Sequence of chain 16.A:
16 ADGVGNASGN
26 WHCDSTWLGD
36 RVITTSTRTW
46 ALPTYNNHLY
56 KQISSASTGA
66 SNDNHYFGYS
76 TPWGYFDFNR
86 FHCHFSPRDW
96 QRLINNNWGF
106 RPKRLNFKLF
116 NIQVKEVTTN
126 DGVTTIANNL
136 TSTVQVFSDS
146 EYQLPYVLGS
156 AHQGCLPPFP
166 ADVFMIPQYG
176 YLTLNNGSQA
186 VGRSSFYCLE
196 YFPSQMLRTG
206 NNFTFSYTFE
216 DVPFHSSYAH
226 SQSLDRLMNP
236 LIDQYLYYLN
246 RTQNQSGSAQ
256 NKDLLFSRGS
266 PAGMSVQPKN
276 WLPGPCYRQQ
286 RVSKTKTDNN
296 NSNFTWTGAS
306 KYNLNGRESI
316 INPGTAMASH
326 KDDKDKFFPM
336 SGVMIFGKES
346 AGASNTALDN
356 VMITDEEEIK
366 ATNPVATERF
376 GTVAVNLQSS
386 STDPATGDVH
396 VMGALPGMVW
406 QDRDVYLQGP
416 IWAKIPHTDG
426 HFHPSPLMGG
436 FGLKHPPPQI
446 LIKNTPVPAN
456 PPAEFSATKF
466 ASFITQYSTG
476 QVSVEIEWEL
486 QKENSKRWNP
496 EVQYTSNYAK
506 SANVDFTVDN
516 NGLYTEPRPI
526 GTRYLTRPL

Binding-site contacts:
Ligand atom C8 contacts residue VAL217 of chain 16.A at 3.5 Å (hydrophobic).
Ligand atom C8 contacts residue PRO218 of chain 16.A at 4.2 Å (hydrophobic).
Ligand atom C2' contacts residue GLU215 of chain 16.A at 3.6 Å.
Ligand atom N6 contacts residue HIS428 of chain 16.A at 4.0 Å.
Ligand atom O3' contacts residue ILE420 of chain 16.A at 4.2 Å.
Ligand atom P contacts residue LYS439 of chain 16.A at 3.3 Å.
Ligand atom N6 contacts residue SER430 of chain 16.A at 3.7 Å.
Ligand atom C1' contacts residue GLY437 of chain 16.A at 3.3 Å.
Ligand atom N6 contacts residue ASP407 of chain 16.A at 3.6 Å (salt-bridge).
Ligand atom N7 contacts residue VAL217 of chain 16.A at 3.7 Å.
Ligand atom C8 contacts residue PRO429 of chain 16.A at 4.3 Å (hydrophobic).
Ligand atom C3' contacts residue GLU215 of chain 16.A at 3.3 Å.
Ligand atom C6 contacts residue HIS428 of chain 16.A at 4.2 Å.
Ligand atom C2' contacts residue ASP216 of chain 16.A at 4.3 Å.
Ligand atom N9 contacts residue GLY437 of chain 16.A at 3.3 Å (h-bond).
Ligand atom C2' contacts residue GLY437 of chain 16.A at 2.8 Å.
Ligand atom O2P contacts residue HIS426 of chain 16.A at 3.6 Å.
Ligand atom O1P contacts residue HIS426 of chain 16.A at 2.7 Å (h-bond).
Ligand atom N7 contacts residue PRO429 of chain 16.A at 4.3 Å.
Ligand atom N9 contacts residue PRO218 of chain 16.A at 4.2 Å.
Ligand atom P contacts residue HIS426 of chain 16.A at 3.9 Å.
Ligand atom O1P contacts residue LYS439 of chain 16.A at 2.6 Å.
Ligand atom O3' contacts residue GLY437 of chain 16.A at 3.9 Å.
Ligand atom C8 contacts residue GLY437 of chain 16.A at 2.8 Å.
Ligand atom N7 contacts residue PRO218 of chain 16.A at 4.0 Å.
Ligand atom O3' contacts residue GLU215 of chain 16.A at 3.5 Å (salt-bridge).
Ligand atom N9 contacts residue PRO429 of chain 16.A at 4.3 Å.
Ligand atom C6 contacts residue SER430 of chain 16.A at 4.2 Å.
Ligand atom C3' contacts residue GLY437 of chain 16.A at 3.9 Å.
Ligand atom O5' contacts residue LYS439 of chain 16.A at 3.8 Å.
Ligand atom N1 contacts residue HIS428 of chain 16.A at 3.3 Å.
Ligand atom N3 contacts residue PRO429 of chain 16.A at 4.4 Å.
Ligand atom C2 contacts residue HIS428 of chain 16.A at 3.8 Å.
Ligand atom C5 contacts residue PRO218 of chain 16.A at 4.0 Å (hydrophobic).
Ligand atom O3' contacts residue LYS439 of chain 16.A at 3.5 Å.
Ligand atom N9 contacts residue VAL217 of chain 16.A at 4.4 Å.
Ligand atom C6 contacts residue PRO218 of chain 16.A at 4.2 Å (hydrophobic).
Ligand atom N7 contacts residue GLY437 of chain 16.A at 3.5 Å (h-bond).
Ligand atom C4 contacts residue PRO218 of chain 16.A at 4.1 Å (hydrophobic).
Ligand atom O3P contacts residue LYS439 of chain 16.A at 2.9 Å.

The protein below binds the small molecule below.
Small molecule (SMILES): Nc1ncnc2c1ncn2[C@@H]1C[C@@H](O)[C@@H](COP(=O)(O)O)O1